A small-molecule ligand and the protein it binds are described below.
Small molecule (SMILES): Cc1c(Nc2ccccc2C(=O)O)cccc1[N+](=O)[O-]

Binding-site contacts:
Ligand atom C8 contacts residue PHE127 of chain 1.A at 3.7 Å (hydrophobic).
Ligand atom C5 contacts residue PHE29 of chain 1.A at 3.9 Å (hydrophobic).
Ligand atom C contacts residue PHE137 of chain 1.A at 3.5 Å (hydrophobic).
Ligand atom C6 contacts residue VAL99 of chain 1.A at 4.0 Å (hydrophobic).
Ligand atom O2 contacts residue PHE137 of chain 1.A at 3.2 Å.
Ligand atom C9 contacts residue HIS248 of chain 1.A at 3.4 Å.
Ligand atom N contacts residue TYR160 of chain 1.A at 3.8 Å.
Ligand atom C11 contacts residue TRP156 of chain 1.A at 3.7 Å (hydrophobic).
Ligand atom O1 contacts residue HIS248 of chain 1.A at 3.3 Å (h-bond).
Ligand atom C10 contacts residue CYS192 of chain 1.A at 3.4 Å (hydrophobic).
Ligand atom C contacts residue PHE196 of chain 1.A at 4.0 Å (hydrophobic).
Ligand atom C contacts residue SER221 of chain 1.A at 3.7 Å.
Ligand atom C3 contacts residue PHE127 of chain 1.A at 3.9 Å (hydrophobic).
Ligand atom C9 contacts residue SER221 of chain 1.A at 3.8 Å.
Ligand atom C10 contacts residue PHE29 of chain 1.A at 3.7 Å (hydrophobic).
Ligand atom C5 contacts residue VAL195 of chain 1.A at 3.8 Å (hydrophobic).
Ligand atom C12 contacts residue VAL145 of chain 1.A at 3.7 Å (hydrophobic).
Ligand atom O contacts residue HIS248 of chain 1.A at 2.8 Å (h-bond).
Ligand atom O contacts residue SER98 of chain 1.A at 2.6 Å (h-bond).
Ligand atom C4 contacts residue CYS192 of chain 1.A at 3.7 Å (hydrophobic).
Ligand atom C4 contacts residue PHE29 of chain 1.A at 4.1 Å (hydrophobic).
Ligand atom O3 contacts residue PHE137 of chain 1.A at 4.0 Å.
Ligand atom N1 contacts residue PHE137 of chain 1.A at 3.8 Å.
Ligand atom C9 contacts residue SER98 of chain 1.A at 3.6 Å.
Ligand atom C7 contacts residue SER98 of chain 1.A at 3.2 Å.
Ligand atom C8 contacts residue PHE29 of chain 1.A at 3.9 Å (hydrophobic).
Ligand atom C6 contacts residue PHE29 of chain 1.A at 3.6 Å (hydrophobic).
Ligand atom C6 contacts residue VAL195 of chain 1.A at 3.7 Å (hydrophobic).
Ligand atom C1 contacts residue TYR160 of chain 1.A at 3.9 Å (hydrophobic).
Ligand atom C2 contacts residue TYR160 of chain 1.A at 3.7 Å (hydrophobic).
Ligand atom O1 contacts residue SER221 of chain 1.A at 2.7 Å (h-bond).
Ligand atom C5 contacts residue CYS192 of chain 1.A at 4.0 Å (hydrophobic).
Ligand atom C9 contacts residue PHE127 of chain 1.A at 3.6 Å (hydrophobic).
Ligand atom C7 contacts residue PHE29 of chain 1.A at 3.6 Å (hydrophobic).
Ligand atom O1 contacts residue TYR160 of chain 1.A at 3.8 Å.
Ligand atom O3 contacts residue VAL145 of chain 1.A at 3.5 Å.
Ligand atom O1 contacts residue PHE127 of chain 1.A at 3.8 Å.
Ligand atom C11 contacts residue CYS192 of chain 1.A at 3.5 Å (hydrophobic).
Ligand atom O2 contacts residue TYR160 of chain 1.A at 4.1 Å.
Ligand atom C8 contacts residue SER98 of chain 1.A at 3.9 Å.

Sequence of chain 1.A:
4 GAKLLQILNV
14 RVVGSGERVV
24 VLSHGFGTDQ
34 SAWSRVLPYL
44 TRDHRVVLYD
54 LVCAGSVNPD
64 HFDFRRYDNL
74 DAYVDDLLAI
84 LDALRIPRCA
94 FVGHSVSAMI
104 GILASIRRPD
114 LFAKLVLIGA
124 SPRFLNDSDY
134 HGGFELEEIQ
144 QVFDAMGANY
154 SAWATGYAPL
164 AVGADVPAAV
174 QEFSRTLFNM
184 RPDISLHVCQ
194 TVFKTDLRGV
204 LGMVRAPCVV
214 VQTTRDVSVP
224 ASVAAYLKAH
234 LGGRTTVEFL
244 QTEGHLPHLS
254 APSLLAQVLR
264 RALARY